Binding-site contacts:
Ligand atom C5 contacts residue THR56 of chain 1.A at 4.0 Å.
Ligand atom O6 contacts residue ALA155 of chain 1.A at 3.6 Å.
Ligand atom O7 contacts residue LEU158 of chain 1.A at 3.8 Å.
Ligand atom O6 contacts residue ASP23 of chain 1.A at 3.5 Å (salt-bridge).
Ligand atom O6 contacts residue MET57 of chain 1.A at 3.5 Å (h-bond).
Ligand atom C1 contacts residue ASN54 of chain 1.A at 1.4 Å.
Ligand atom C3 contacts residue ASN54 of chain 1.A at 3.7 Å.
Ligand atom C4 contacts residue ASN54 of chain 1.A at 4.2 Å.
Ligand atom C8 contacts residue THR154 of chain 1.A at 4.2 Å.
Ligand atom C8 contacts residue ARG22 of chain 1.A at 3.5 Å.
Ligand atom C6 contacts residue THR56 of chain 1.A at 4.1 Å.
Ligand atom C6 contacts residue ALA155 of chain 1.A at 3.4 Å (hydrophobic).
Ligand atom C7 contacts residue THR154 of chain 1.A at 4.2 Å.
Ligand atom C4 contacts residue ASP23 of chain 1.A at 3.9 Å.
Ligand atom C8 contacts residue ASP23 of chain 1.A at 4.2 Å.
Ligand atom C1 contacts residue THR56 of chain 1.A at 4.2 Å.
Ligand atom C8 contacts residue ALA155 of chain 1.A at 3.5 Å (hydrophobic).
Ligand atom C3 contacts residue ASP23 of chain 1.A at 3.9 Å.
Ligand atom C5 contacts residue ASN54 of chain 1.A at 3.6 Å.
Ligand atom O5 contacts residue ASN54 of chain 1.A at 2.3 Å (h-bond).
Ligand atom C2 contacts residue ASP23 of chain 1.A at 3.8 Å.
Ligand atom C6 contacts residue LEU158 of chain 1.A at 4.0 Å (hydrophobic).
Ligand atom O7 contacts residue HIS153 of chain 1.A at 4.1 Å.
Ligand atom C7 contacts residue ALA155 of chain 1.A at 3.5 Å (hydrophobic).
Ligand atom O7 contacts residue ASN54 of chain 1.A at 3.8 Å.
Ligand atom O7 contacts residue ALA155 of chain 1.A at 2.9 Å (h-bond).
Ligand atom C7 contacts residue ASN54 of chain 1.A at 3.6 Å.
Ligand atom N2 contacts residue ASN54 of chain 1.A at 2.9 Å (h-bond).
Ligand atom O4 contacts residue LEU158 of chain 1.A at 3.7 Å.
Ligand atom C2 contacts residue LEU158 of chain 1.A at 4.2 Å (hydrophobic).
Ligand atom O5 contacts residue ASP23 of chain 1.A at 4.1 Å.
Ligand atom C6 contacts residue MET57 of chain 1.A at 4.0 Å (hydrophobic).
Ligand atom O7 contacts residue ASP23 of chain 1.A at 3.8 Å.
Ligand atom C7 contacts residue HIS153 of chain 1.A at 3.9 Å.
Ligand atom O5 contacts residue THR56 of chain 1.A at 4.1 Å.
Ligand atom O5 contacts residue MET57 of chain 1.A at 3.6 Å.
Ligand atom C2 contacts residue ASN54 of chain 1.A at 2.4 Å.
Ligand atom O3 contacts residue ASP23 of chain 1.A at 3.3 Å (salt-bridge).
Ligand atom O7 contacts residue THR154 of chain 1.A at 3.6 Å.
Ligand atom C8 contacts residue HIS153 of chain 1.A at 3.5 Å.

Sequence of chain 1.A:
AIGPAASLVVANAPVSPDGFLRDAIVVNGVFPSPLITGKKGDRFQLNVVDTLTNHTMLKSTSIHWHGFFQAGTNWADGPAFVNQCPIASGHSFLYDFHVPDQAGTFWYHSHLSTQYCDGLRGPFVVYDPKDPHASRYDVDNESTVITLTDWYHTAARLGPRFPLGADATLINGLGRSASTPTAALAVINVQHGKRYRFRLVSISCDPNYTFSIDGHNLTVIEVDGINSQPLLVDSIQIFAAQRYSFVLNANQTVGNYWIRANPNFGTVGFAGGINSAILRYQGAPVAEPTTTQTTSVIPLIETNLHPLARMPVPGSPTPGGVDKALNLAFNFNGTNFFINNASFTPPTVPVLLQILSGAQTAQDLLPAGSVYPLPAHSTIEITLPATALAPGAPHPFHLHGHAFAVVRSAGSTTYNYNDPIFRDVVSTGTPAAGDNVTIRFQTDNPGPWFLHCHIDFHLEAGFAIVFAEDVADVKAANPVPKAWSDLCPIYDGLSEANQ

This protein binds this small molecule.
Small molecule (SMILES): CC(=O)N[C@H]1[C@H](O[C@H]2[C@H](O)[C@@H](NC(C)=O)CO[C@@H]2CO)O[C@H](CO)[C@@H](O)[C@@H]1O